The small molecule below binds the protein below.
Small molecule (SMILES): CCCCSC(=S)SC(C)(C)C(=O)NCCN1C(=O)CCC1=O

Sequence of chain 20.A:
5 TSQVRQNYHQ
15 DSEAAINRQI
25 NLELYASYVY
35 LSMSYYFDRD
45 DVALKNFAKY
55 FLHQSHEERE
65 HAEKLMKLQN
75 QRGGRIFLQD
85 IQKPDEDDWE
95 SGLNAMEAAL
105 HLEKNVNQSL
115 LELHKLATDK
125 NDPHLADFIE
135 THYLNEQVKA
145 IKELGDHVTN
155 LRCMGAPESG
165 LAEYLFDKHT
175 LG

Binding-site contacts:
Ligand atom C22 contacts residue CYS157 of chain 7.A at 4.0 Å (hydrophobic).
Ligand atom N17 contacts residue CYS157 of chain 7.A at 3.9 Å.
Ligand atom C18 contacts residue CYS157 of chain 7.A at 2.8 Å (hydrophobic).
Ligand atom O19 contacts residue CYS157 of chain 7.A at 3.1 Å.
Ligand atom C20 contacts residue CYS157 of chain 7.A at 1.8 Å (hydrophobic).
Ligand atom C21 contacts residue ASP45 of chain 20.A at 4.2 Å.
Ligand atom O19 contacts residue GLY164 of chain 20.A at 4.4 Å.
Ligand atom C21 contacts residue CYS157 of chain 7.A at 2.8 Å (hydrophobic).

Sequence of chain 7.A:
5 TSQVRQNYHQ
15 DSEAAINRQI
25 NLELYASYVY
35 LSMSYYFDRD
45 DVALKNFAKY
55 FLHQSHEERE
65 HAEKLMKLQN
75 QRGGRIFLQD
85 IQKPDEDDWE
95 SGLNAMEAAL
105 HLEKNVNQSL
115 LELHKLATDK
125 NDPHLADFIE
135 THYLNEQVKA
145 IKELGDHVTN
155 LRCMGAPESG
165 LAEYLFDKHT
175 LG